Binding-site contacts:
Ligand atom CAA contacts residue ILE41 of chain 1.A at 4.2 Å (hydrophobic).
Ligand atom CAF contacts residue MET62 of chain 1.A at 3.5 Å (hydrophobic).
Ligand atom CAB contacts residue PHE42 of chain 1.A at 3.6 Å (hydrophobic).
Ligand atom CAB contacts residue ARG44 of chain 1.A at 3.9 Å.
Ligand atom OAK contacts residue MET89 of chain 1.A at 3.4 Å (h-bond).
Ligand atom CAC contacts residue LEU45 of chain 1.A at 3.7 Å (hydrophobic).
Ligand atom CAB contacts residue LEU45 of chain 1.A at 3.7 Å (hydrophobic).
Ligand atom CAA contacts residue LEU45 of chain 1.A at 3.8 Å (hydrophobic).
Ligand atom NAN contacts residue ASN97 of chain 1.A at 3.0 Å (h-bond).
Ligand atom CAD contacts residue LEU45 of chain 1.A at 3.7 Å (hydrophobic).
Ligand atom CAH contacts residue TYR54 of chain 1.A at 4.2 Å (hydrophobic).
Ligand atom CAJ contacts residue ALA93 of chain 1.A at 3.9 Å (hydrophobic).
Ligand atom CAE contacts residue PHE42 of chain 1.A at 4.1 Å (hydrophobic).
Ligand atom CAE contacts residue LEU45 of chain 1.A at 3.9 Å (hydrophobic).
Ligand atom NAM contacts residue TYR96 of chain 1.A at 4.1 Å.
Ligand atom OAI contacts residue TYR54 of chain 1.A at 3.7 Å.
Ligand atom CAF contacts residue LEU45 of chain 1.A at 4.0 Å (hydrophobic).
Ligand atom CAJ contacts residue TYR54 of chain 1.A at 3.7 Å (hydrophobic).
Ligand atom NAN contacts residue TYR96 of chain 1.A at 3.5 Å.
Ligand atom NAN contacts residue ILE103 of chain 1.A at 4.2 Å.
Ligand atom CAO contacts residue LEU51 of chain 1.A at 4.0 Å (hydrophobic).
Ligand atom CAG contacts residue ILE41 of chain 1.A at 4.2 Å (hydrophobic).
Ligand atom CAF contacts residue MET89 of chain 1.A at 4.2 Å (hydrophobic).
Ligand atom OAK contacts residue TYR54 of chain 1.A at 3.7 Å.
Ligand atom OAI contacts residue ASN97 of chain 1.A at 3.9 Å.
Ligand atom OAK contacts residue ALA93 of chain 1.A at 3.4 Å (h-bond).
Ligand atom CAQ contacts residue LEU51 of chain 1.A at 4.2 Å (hydrophobic).
Ligand atom CAH contacts residue ASN97 of chain 1.A at 3.8 Å.
Ligand atom CAA contacts residue ASP63 of chain 1.A at 3.6 Å.
Ligand atom CAL contacts residue LEU51 of chain 1.A at 3.9 Å (hydrophobic).
Ligand atom NAM contacts residue LEU51 of chain 1.A at 4.0 Å.
Ligand atom CAP contacts residue LEU51 of chain 1.A at 4.0 Å (hydrophobic).
Ligand atom CAB contacts residue ILE41 of chain 1.A at 3.1 Å (hydrophobic).
Ligand atom CAC contacts residue ILE41 of chain 1.A at 3.2 Å (hydrophobic).
Ligand atom CAF contacts residue PHE42 of chain 1.A at 3.9 Å (hydrophobic).
Ligand atom NAM contacts residue ASN97 of chain 1.A at 3.9 Å.
Ligand atom OAK contacts residue ASN92 of chain 1.A at 4.1 Å.
Ligand atom OAI contacts residue ALA93 of chain 1.A at 3.6 Å.
Ligand atom CAA contacts residue MET62 of chain 1.A at 3.7 Å (hydrophobic).
Ligand atom CAA contacts residue PHE42 of chain 1.A at 3.5 Å (hydrophobic).

This small molecule binds to this protein.
Small molecule (SMILES): CCCCc1n[nH]c2oc(=O)c3ccccc3c12

Sequence of chain 1.A:
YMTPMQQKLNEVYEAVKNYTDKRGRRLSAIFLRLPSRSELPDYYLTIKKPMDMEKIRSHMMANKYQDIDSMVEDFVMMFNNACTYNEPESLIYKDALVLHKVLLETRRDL